A protein and the small-molecule ligand that binds it are described below.
Small molecule (SMILES): CC(=O)N[C@H]1[C@H](O[C@H]2[C@H](O)[C@@H](NC(C)=O)CO[C@@H]2CO)O[C@H](CO)[C@@H](O)[C@@H]1O

Sequence of chain 1.B:
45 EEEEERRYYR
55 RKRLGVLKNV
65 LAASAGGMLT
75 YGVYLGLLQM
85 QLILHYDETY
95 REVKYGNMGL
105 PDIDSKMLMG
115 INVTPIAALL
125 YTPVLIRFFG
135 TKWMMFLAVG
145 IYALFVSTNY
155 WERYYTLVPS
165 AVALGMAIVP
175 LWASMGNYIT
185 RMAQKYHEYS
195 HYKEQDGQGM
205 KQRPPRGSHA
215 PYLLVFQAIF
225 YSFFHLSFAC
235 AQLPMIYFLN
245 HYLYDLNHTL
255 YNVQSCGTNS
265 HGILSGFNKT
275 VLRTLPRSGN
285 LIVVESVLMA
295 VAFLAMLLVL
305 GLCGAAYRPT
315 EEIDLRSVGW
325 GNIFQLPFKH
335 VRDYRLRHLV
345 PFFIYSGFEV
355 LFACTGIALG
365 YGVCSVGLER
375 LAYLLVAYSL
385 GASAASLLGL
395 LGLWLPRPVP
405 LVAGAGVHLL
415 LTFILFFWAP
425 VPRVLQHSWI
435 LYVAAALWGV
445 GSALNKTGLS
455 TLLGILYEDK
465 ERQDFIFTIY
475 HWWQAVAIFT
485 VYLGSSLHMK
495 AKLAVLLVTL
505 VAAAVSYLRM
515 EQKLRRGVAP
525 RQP

Binding-site contacts:
Ligand atom C2 contacts residue ASN256 of chain 1.B at 4.1 Å.
Ligand atom C7 contacts residue ASN272 of chain 1.B at 3.0 Å.
Ligand atom C8 contacts residue PHE271 of chain 1.B at 3.8 Å (hydrophobic).
Ligand atom C7 contacts residue PHE271 of chain 1.B at 4.2 Å (hydrophobic).
Ligand atom O5 contacts residue HIS252 of chain 1.B at 3.8 Å.
Ligand atom C8 contacts residue ASN272 of chain 1.B at 4.2 Å.
Ligand atom O5 contacts residue ASN272 of chain 1.B at 2.4 Å (h-bond).
Ligand atom C4 contacts residue ASN272 of chain 1.B at 4.2 Å.
Ligand atom C1 contacts residue HIS252 of chain 1.B at 4.3 Å.
Ligand atom O7 contacts residue PHE271 of chain 1.B at 3.9 Å.
Ligand atom C3 contacts residue ASN272 of chain 1.B at 3.8 Å.
Ligand atom O6 contacts residue TYR248 of chain 1.B at 4.5 Å.
Ligand atom C2 contacts residue ASN272 of chain 1.B at 2.5 Å.
Ligand atom C5 contacts residue ASN272 of chain 1.B at 3.7 Å.
Ligand atom C1 contacts residue ASN272 of chain 1.B at 1.4 Å.
Ligand atom C3 contacts residue LYS273 of chain 1.B at 4.2 Å.
Ligand atom O6 contacts residue HIS252 of chain 1.B at 3.4 Å.
Ligand atom N2 contacts residue ASN256 of chain 1.B at 4.0 Å.
Ligand atom N2 contacts residue LYS273 of chain 1.B at 3.0 Å (salt-bridge).
Ligand atom C7 contacts residue LYS273 of chain 1.B at 3.6 Å.
Ligand atom O7 contacts residue ASN272 of chain 1.B at 2.7 Å (h-bond).
Ligand atom C7 contacts residue ASN256 of chain 1.B at 3.4 Å.
Ligand atom C2 contacts residue LYS273 of chain 1.B at 4.0 Å.
Ligand atom N2 contacts residue ASN272 of chain 1.B at 2.9 Å (h-bond).
Ligand atom C1 contacts residue LYS273 of chain 1.B at 4.5 Å.
Ligand atom C8 contacts residue ASN256 of chain 1.B at 4.2 Å.
Ligand atom C8 contacts residue LYS273 of chain 1.B at 3.4 Å.
Ligand atom O7 contacts residue ASN256 of chain 1.B at 2.8 Å (h-bond).